Binding-site contacts:
Ligand atom CBI contacts residue FPP1 of chain 1.D at 3.7 Å.
Ligand atom CAS contacts residue FPP1 of chain 1.D at 3.5 Å.
Ligand atom OAJ contacts residue GLN167 of chain 1.A at 2.4 Å (h-bond).
Ligand atom CAX contacts residue ZN1 of chain 1.C at 2.9 Å.
Ligand atom OAI contacts residue TYR166 of chain 1.A at 3.4 Å.
Ligand atom CAW contacts residue HIS362 of chain 1.B at 3.5 Å.
Ligand atom CAW contacts residue TYR361 of chain 1.B at 3.5 Å (hydrophobic).
Ligand atom CAN contacts residue TRP102 of chain 1.B at 2.7 Å (hydrophobic).
Ligand atom NBJ contacts residue ZN1 of chain 1.C at 2.2 Å.
Ligand atom CAT contacts residue TYR361 of chain 1.B at 3.5 Å (hydrophobic).
Ligand atom CBL contacts residue GLN167 of chain 1.A at 3.6 Å.
Ligand atom CAW contacts residue ZN1 of chain 1.C at 3.3 Å.
Ligand atom CAK contacts residue LEU96 of chain 1.B at 3.6 Å (hydrophobic).
Ligand atom CBB contacts residue FPP1 of chain 1.D at 3.7 Å.
Ligand atom OBK contacts residue LYS164 of chain 1.A at 3.4 Å.
Ligand atom NAE contacts residue TYR93 of chain 1.B at 3.6 Å.
Ligand atom CBD contacts residue FPP1 of chain 1.D at 3.3 Å.
Ligand atom NAE contacts residue TYR361 of chain 1.B at 3.4 Å (h-bond).
Ligand atom CAN contacts residue ALA151 of chain 1.B at 3.0 Å (hydrophobic).
Ligand atom CBL contacts residue TYR166 of chain 1.A at 3.6 Å (hydrophobic).
Ligand atom NBJ contacts residue HIS362 of chain 1.B at 3.2 Å (h-bond).
Ligand atom CAM contacts residue TYR361 of chain 1.B at 3.0 Å (hydrophobic).
Ligand atom OAJ contacts residue TYR166 of chain 1.A at 3.5 Å.
Ligand atom CBN contacts residue TYR361 of chain 1.B at 3.2 Å (hydrophobic).
Ligand atom CAQ contacts residue TYR361 of chain 1.B at 3.5 Å (hydrophobic).
Ligand atom NAE contacts residue LEU96 of chain 1.B at 3.6 Å.
Ligand atom NAE contacts residue PHE360 of chain 1.B at 3.6 Å (h-bond).
Ligand atom CAX contacts residue ASP297 of chain 1.B at 3.2 Å.
Ligand atom CBE contacts residue LYS164 of chain 1.A at 3.4 Å.
Ligand atom NBV contacts residue FPP1 of chain 1.D at 3.7 Å.
Ligand atom CAK contacts residue ASP359 of chain 1.B at 3.7 Å.
Ligand atom CAK contacts residue TYR361 of chain 1.B at 3.2 Å (hydrophobic).
Ligand atom CAP contacts residue TRP102 of chain 1.B at 3.3 Å (hydrophobic).
Ligand atom OAF contacts residue ARG202 of chain 1.B at 3.2 Å (salt-bridge).
Ligand atom CAR contacts residue ASP359 of chain 1.B at 3.5 Å.
Ligand atom CAM contacts residue TRP303 of chain 1.B at 3.6 Å (hydrophobic).
Ligand atom CAL contacts residue TYR361 of chain 1.B at 3.7 Å (hydrophobic).
Ligand atom CAO contacts residue ALA151 of chain 1.B at 3.5 Å (hydrophobic).
Ligand atom NBJ contacts residue ASP297 of chain 1.B at 3.3 Å (salt-bridge).
Ligand atom OAF contacts residue TYR166 of chain 1.A at 3.3 Å.

Sequence of chain 1.B:
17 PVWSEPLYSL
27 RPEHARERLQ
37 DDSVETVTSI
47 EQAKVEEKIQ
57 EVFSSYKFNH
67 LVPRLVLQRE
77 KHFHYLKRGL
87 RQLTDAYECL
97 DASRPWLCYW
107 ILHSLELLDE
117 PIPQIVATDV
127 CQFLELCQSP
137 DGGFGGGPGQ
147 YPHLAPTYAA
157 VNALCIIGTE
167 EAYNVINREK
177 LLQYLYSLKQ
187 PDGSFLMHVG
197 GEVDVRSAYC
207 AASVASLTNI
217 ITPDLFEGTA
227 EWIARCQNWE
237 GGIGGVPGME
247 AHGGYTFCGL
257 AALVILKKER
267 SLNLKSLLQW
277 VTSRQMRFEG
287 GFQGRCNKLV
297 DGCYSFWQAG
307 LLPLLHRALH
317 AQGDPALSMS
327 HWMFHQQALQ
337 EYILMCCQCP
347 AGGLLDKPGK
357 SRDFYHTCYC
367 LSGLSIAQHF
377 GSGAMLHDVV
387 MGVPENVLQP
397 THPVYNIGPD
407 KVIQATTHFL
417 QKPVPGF

A protein and the small-molecule ligand that binds it are described below.
Small molecule (SMILES): Cn1cncc1CN(CCN(CC1CCN(C(=O)OC(C)(C)C)CC1)S(=O)(=O)c1ccccc1-c1cccc(CCC(=O)O)c1)c1ccc(C#N)cc1

Sequence of chain 1.A:
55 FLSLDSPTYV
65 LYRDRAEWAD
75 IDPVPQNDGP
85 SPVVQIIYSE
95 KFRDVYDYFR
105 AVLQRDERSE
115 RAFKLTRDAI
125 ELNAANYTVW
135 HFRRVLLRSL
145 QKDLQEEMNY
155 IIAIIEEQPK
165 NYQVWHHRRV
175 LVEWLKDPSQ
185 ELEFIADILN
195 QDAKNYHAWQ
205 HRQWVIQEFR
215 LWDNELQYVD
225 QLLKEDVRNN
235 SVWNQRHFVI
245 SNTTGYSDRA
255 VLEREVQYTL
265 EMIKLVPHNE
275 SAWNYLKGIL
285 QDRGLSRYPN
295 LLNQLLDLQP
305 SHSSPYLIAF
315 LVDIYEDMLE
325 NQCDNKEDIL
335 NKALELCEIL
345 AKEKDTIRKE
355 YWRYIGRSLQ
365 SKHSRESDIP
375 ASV